A small-molecule ligand and the protein it binds are described below.
Small molecule (SMILES): CC(=O)N[C@@H]1[C@@H](O)[C@H](O)[C@@H](CO)O[C@H]1O

Sequence of chain 57.F:
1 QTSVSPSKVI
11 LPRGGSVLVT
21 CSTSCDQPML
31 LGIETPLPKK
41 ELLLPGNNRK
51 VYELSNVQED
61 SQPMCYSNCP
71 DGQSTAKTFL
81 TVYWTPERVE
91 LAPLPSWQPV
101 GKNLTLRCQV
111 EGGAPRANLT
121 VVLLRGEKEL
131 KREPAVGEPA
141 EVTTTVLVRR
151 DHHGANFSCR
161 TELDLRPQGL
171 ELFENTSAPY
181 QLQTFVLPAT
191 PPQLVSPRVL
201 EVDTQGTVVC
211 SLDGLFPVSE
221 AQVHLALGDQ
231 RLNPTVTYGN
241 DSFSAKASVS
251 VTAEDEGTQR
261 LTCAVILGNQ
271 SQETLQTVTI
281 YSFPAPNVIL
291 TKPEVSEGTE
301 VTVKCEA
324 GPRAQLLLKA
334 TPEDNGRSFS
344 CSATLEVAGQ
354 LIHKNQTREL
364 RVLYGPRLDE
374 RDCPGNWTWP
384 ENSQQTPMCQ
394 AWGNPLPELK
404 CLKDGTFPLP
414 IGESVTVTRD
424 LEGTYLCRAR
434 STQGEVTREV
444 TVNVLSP

Binding-site contacts:
Ligand atom O5 contacts residue ASN358 of chain 57.F at 2.4 Å (h-bond).
Ligand atom O7 contacts residue SER345 of chain 57.F at 4.2 Å.
Ligand atom N2 contacts residue ASN358 of chain 57.F at 2.9 Å (h-bond).
Ligand atom O7 contacts residue ASN358 of chain 57.F at 3.3 Å (h-bond).
Ligand atom C4 contacts residue ASN358 of chain 57.F at 4.2 Å.
Ligand atom C1 contacts residue ASN358 of chain 57.F at 1.4 Å.
Ligand atom O7 contacts residue SER343 of chain 57.F at 4.3 Å.
Ligand atom C3 contacts residue ASN358 of chain 57.F at 3.8 Å.
Ligand atom C2 contacts residue ASN358 of chain 57.F at 2.5 Å.
Ligand atom C7 contacts residue ASN358 of chain 57.F at 3.4 Å.
Ligand atom C5 contacts residue ASN358 of chain 57.F at 3.6 Å.